Binding-site contacts:
Ligand atom C2 contacts residue ASN291 of chain 1.A at 2.7 Å.
Ligand atom C5 contacts residue ASN291 of chain 1.A at 3.6 Å.
Ligand atom C4 contacts residue ASN291 of chain 1.A at 4.3 Å.
Ligand atom C8 contacts residue ASN280 of chain 1.A at 4.5 Å.
Ligand atom C3 contacts residue ASN291 of chain 1.A at 3.9 Å.
Ligand atom O5 contacts residue ASN291 of chain 1.A at 2.4 Å (h-bond).
Ligand atom C1 contacts residue ASN291 of chain 1.A at 1.5 Å.
Ligand atom O7 contacts residue ASN280 of chain 1.A at 3.9 Å.
Ligand atom C8 contacts residue LYS282 of chain 1.A at 4.4 Å.
Ligand atom O7 contacts residue ASN291 of chain 1.A at 3.4 Å (h-bond).
Ligand atom C7 contacts residue ASN291 of chain 1.A at 3.3 Å.
Ligand atom N2 contacts residue ASN291 of chain 1.A at 3.0 Å (h-bond).
Ligand atom C8 contacts residue ASN291 of chain 1.A at 3.7 Å.

Sequence of chain 1.A:
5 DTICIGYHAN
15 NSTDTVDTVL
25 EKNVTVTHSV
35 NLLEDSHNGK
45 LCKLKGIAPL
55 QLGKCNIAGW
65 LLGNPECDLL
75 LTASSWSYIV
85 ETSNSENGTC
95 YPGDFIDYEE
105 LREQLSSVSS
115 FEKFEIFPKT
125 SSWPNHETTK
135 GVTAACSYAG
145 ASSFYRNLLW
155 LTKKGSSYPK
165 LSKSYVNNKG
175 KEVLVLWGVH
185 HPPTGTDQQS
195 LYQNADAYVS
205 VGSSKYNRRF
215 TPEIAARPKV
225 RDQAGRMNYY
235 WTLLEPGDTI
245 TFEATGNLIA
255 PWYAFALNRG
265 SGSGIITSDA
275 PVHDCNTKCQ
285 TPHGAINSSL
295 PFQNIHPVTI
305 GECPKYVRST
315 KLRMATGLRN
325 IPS

This small molecule binds to this protein.
Small molecule (SMILES): CC(=O)N[C@H]1[C@H](O[C@H]2[C@H](O)[C@@H](NC(C)=O)CO[C@@H]2CO)O[C@H](CO)[C@@H](O)[C@@H]1O